Binding-site contacts:
Ligand atom C1 contacts residue ASN45 of chain 1.P at 1.5 Å.
Ligand atom C7 contacts residue ASN45 of chain 1.P at 4.1 Å.
Ligand atom C7 contacts residue GLY43 of chain 1.P at 4.3 Å.
Ligand atom C4 contacts residue ASN45 of chain 1.P at 4.2 Å.
Ligand atom C5 contacts residue ASN45 of chain 1.P at 3.6 Å.
Ligand atom N2 contacts residue ASN45 of chain 1.P at 3.3 Å (h-bond).
Ligand atom N2 contacts residue GLY43 of chain 1.P at 3.9 Å.
Ligand atom O5 contacts residue ASN45 of chain 1.P at 2.2 Å (h-bond).
Ligand atom C8 contacts residue GLY43 of chain 1.P at 3.6 Å.
Ligand atom C2 contacts residue ASN45 of chain 1.P at 2.7 Å.
Ligand atom C3 contacts residue ASN45 of chain 1.P at 4.0 Å.

The protein below binds the small molecule below.
Small molecule (SMILES): CC(=O)N[C@@H]1[C@@H](O)[C@H](O)[C@@H](CO)O[C@H]1O

Sequence of chain 1.P:
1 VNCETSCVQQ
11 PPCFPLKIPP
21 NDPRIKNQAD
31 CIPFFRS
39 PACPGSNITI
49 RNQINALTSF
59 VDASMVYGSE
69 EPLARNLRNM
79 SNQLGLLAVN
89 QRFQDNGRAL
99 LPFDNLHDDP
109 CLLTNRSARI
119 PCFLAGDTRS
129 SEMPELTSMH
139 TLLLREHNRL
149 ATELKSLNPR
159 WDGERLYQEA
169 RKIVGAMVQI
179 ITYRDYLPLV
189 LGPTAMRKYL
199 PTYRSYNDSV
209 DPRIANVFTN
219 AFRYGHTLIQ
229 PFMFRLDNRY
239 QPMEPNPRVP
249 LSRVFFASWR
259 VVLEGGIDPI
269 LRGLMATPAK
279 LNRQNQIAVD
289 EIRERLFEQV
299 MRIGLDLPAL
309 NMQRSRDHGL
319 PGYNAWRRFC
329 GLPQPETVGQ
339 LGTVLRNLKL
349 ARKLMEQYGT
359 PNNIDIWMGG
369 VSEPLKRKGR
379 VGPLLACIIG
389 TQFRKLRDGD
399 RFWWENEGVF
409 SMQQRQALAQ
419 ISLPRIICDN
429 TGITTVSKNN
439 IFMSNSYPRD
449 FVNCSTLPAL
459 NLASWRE